Binding-site contacts:
Ligand atom O7 contacts residue ASN1211 of chain 1.B at 3.0 Å (h-bond).
Ligand atom C8 contacts residue ASN1211 of chain 1.B at 4.4 Å.
Ligand atom C7 contacts residue ASN1211 of chain 1.B at 3.2 Å.
Ligand atom C7 contacts residue ASP880 of chain 1.C at 3.8 Å.
Ligand atom C4 contacts residue ASN1211 of chain 1.B at 4.2 Å.
Ligand atom C1 contacts residue ASN1211 of chain 1.B at 1.4 Å.
Ligand atom O3 contacts residue ASN881 of chain 1.C at 4.2 Å.
Ligand atom C8 contacts residue VAL1210 of chain 1.B at 3.8 Å (hydrophobic).
Ligand atom C2 contacts residue ASN1211 of chain 1.B at 2.5 Å.
Ligand atom C2 contacts residue ASP880 of chain 1.C at 4.4 Å.
Ligand atom N2 contacts residue ASP880 of chain 1.C at 4.4 Å.
Ligand atom O7 contacts residue ASP880 of chain 1.C at 2.9 Å (salt-bridge).
Ligand atom N2 contacts residue ASN1211 of chain 1.B at 3.0 Å (h-bond).
Ligand atom C3 contacts residue ASN1211 of chain 1.B at 3.8 Å.
Ligand atom O5 contacts residue ASN1211 of chain 1.B at 2.3 Å (h-bond).
Ligand atom C5 contacts residue ASN1211 of chain 1.B at 3.7 Å.

A small-molecule ligand and the protein it binds are described below.
Small molecule (SMILES): CC(=O)N[C@@H]1[C@@H](O)[C@H](O)[C@@H](CO)O[C@H]1O

Sequence of chain 1.C:
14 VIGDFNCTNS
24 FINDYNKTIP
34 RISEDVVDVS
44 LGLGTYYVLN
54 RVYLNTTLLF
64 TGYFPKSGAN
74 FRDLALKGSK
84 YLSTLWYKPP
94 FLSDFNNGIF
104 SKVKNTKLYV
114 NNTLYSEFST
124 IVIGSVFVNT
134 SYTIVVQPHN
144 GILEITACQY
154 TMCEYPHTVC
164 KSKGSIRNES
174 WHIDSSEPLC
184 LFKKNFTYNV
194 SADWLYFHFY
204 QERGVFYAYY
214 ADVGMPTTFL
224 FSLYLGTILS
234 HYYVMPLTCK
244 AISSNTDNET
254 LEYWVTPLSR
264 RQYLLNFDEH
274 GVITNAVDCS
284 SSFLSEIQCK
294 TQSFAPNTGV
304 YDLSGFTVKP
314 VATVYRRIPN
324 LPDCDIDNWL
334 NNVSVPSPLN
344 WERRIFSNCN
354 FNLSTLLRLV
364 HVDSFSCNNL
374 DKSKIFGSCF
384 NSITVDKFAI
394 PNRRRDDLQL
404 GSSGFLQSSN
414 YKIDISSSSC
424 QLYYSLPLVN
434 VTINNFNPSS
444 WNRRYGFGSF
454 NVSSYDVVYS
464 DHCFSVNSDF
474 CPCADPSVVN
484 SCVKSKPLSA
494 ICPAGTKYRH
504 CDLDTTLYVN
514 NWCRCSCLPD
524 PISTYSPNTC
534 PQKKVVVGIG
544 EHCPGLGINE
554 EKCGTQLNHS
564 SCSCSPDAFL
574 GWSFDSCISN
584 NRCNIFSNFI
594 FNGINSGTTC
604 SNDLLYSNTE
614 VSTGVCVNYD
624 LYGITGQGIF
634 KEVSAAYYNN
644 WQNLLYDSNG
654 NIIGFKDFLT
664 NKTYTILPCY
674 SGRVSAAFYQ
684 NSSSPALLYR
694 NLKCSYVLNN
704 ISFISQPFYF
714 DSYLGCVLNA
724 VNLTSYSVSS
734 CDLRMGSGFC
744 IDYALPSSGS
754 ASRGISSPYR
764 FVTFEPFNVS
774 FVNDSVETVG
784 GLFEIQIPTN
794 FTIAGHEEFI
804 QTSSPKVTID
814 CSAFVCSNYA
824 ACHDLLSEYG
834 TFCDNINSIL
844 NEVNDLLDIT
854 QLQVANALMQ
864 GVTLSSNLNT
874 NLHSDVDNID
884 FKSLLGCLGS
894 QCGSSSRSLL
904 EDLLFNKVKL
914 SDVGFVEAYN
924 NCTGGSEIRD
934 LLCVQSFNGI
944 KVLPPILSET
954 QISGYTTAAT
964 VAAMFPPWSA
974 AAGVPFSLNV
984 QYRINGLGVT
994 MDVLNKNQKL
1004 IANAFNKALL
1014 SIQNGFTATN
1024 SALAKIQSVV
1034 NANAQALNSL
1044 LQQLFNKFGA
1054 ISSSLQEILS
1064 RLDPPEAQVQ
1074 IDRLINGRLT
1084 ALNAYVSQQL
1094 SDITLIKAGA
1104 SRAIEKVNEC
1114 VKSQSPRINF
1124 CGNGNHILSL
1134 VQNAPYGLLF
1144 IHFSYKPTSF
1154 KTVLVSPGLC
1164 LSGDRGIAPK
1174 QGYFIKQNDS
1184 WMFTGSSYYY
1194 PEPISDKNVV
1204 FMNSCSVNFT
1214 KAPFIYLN

Sequence of chain 1.B:
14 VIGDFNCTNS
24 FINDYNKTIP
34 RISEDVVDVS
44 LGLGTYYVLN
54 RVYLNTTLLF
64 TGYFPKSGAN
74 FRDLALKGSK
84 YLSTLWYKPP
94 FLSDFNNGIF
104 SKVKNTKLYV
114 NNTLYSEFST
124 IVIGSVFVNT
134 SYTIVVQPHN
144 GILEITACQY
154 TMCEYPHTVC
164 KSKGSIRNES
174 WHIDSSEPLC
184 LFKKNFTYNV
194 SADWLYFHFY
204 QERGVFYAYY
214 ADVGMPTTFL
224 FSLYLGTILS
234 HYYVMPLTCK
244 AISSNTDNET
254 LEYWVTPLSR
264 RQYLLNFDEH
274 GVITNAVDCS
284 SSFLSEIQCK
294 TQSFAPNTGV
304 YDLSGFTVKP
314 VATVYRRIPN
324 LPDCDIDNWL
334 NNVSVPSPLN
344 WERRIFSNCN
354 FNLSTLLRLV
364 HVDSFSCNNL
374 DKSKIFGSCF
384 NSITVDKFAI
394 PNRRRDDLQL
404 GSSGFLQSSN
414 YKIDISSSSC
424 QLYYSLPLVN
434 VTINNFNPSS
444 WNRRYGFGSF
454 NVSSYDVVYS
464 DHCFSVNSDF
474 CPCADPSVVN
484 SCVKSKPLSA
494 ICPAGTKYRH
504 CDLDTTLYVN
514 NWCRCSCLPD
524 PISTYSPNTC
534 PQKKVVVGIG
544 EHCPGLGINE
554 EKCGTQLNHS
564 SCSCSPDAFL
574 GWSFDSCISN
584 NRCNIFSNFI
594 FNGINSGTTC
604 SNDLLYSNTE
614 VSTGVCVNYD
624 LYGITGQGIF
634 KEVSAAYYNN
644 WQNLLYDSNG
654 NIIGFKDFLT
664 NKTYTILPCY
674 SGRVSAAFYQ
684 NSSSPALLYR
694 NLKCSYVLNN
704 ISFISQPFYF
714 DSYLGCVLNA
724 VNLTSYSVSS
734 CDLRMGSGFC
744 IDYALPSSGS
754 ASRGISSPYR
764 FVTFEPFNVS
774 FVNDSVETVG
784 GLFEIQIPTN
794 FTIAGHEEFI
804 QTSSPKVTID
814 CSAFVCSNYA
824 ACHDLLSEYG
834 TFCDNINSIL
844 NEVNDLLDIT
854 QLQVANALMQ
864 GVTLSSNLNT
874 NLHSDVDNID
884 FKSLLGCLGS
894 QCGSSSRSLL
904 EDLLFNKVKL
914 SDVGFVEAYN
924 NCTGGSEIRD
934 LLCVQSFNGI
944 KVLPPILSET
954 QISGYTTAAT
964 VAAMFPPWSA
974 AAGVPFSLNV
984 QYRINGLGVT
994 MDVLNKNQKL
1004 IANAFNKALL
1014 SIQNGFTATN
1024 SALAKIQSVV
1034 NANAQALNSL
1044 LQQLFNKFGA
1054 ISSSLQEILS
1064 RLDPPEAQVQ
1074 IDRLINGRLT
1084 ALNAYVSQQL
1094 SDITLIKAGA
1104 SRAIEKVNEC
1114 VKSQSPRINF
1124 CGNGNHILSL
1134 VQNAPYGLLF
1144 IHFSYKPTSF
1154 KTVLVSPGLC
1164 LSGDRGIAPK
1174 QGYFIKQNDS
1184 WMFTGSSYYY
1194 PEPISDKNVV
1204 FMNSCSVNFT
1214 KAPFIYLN